Binding-site contacts:
Ligand atom OAA contacts residue PHE189 of chain 1.D at 4.1 Å.
Ligand atom CG1 contacts residue PHE192 of chain 1.D at 3.5 Å (hydrophobic).
Ligand atom C contacts residue HIS193 of chain 1.D at 4.1 Å.
Ligand atom CAV contacts residue THR212 of chain 1.D at 3.3 Å.
Ligand atom FAU contacts residue TYR290 of chain 1.D at 4.0 Å.
Ligand atom C contacts residue PHE192 of chain 1.D at 4.2 Å (hydrophobic).
Ligand atom CAB contacts residue PHE185 of chain 1.D at 3.8 Å (hydrophobic).
Ligand atom CAM contacts residue PHE283 of chain 1.D at 4.0 Å (hydrophobic).
Ligand atom N contacts residue PHE185 of chain 1.D at 4.1 Å.
Ligand atom CG2 contacts residue PHE189 of chain 1.D at 4.0 Å (hydrophobic).
Ligand atom OAF contacts residue PHE283 of chain 1.D at 3.6 Å.
Ligand atom CAS contacts residue PHE283 of chain 1.D at 3.6 Å (hydrophobic).
Ligand atom O contacts residue HIS193 of chain 1.D at 3.1 Å (h-bond).
Ligand atom CAB contacts residue PHE283 of chain 1.D at 4.0 Å (hydrophobic).
Ligand atom CA contacts residue PHE189 of chain 1.D at 4.2 Å (hydrophobic).
Ligand atom CBA contacts residue PHE394 of chain 1.D at 4.0 Å (hydrophobic).
Ligand atom CAP contacts residue VAL211 of chain 1.D at 3.8 Å (hydrophobic).
Ligand atom NAN contacts residue VAL211 of chain 1.D at 3.7 Å.
Ligand atom O contacts residue PHE189 of chain 1.D at 4.1 Å.
Ligand atom CB contacts residue SER188 of chain 1.D at 4.1 Å.
Ligand atom FAU contacts residue LEU291 of chain 1.D at 4.2 Å.
Ligand atom OAF contacts residue PHE192 of chain 1.D at 4.0 Å.
Ligand atom CAP contacts residue THR212 of chain 1.D at 3.9 Å.
Ligand atom CAX contacts residue PHE215 of chain 1.D at 4.1 Å (hydrophobic).
Ligand atom CBC contacts residue PHE215 of chain 1.D at 3.9 Å (hydrophobic).
Ligand atom CG1 contacts residue SER188 of chain 1.D at 3.5 Å.
Ligand atom CAM contacts residue PHE185 of chain 1.D at 4.2 Å (hydrophobic).
Ligand atom CG2 contacts residue SER188 of chain 1.D at 3.3 Å.
Ligand atom CAR contacts residue PHE283 of chain 1.D at 3.6 Å (hydrophobic).
Ligand atom OAA contacts residue PHE185 of chain 1.D at 3.8 Å.
Ligand atom CAG contacts residue PHE192 of chain 1.D at 3.5 Å (hydrophobic).
Ligand atom CAG contacts residue PHE283 of chain 1.D at 3.5 Å (hydrophobic).
Ligand atom CAW contacts residue THR212 of chain 1.D at 3.1 Å.
Ligand atom NAO contacts residue VAL211 of chain 1.D at 3.7 Å.
Ligand atom CAG contacts residue HIS193 of chain 1.D at 4.0 Å.
Ligand atom CG2 contacts residue PHE185 of chain 1.D at 4.1 Å (hydrophobic).
Ligand atom CAZ contacts residue PHE394 of chain 1.D at 4.0 Å (hydrophobic).
Ligand atom CAQ contacts residue THR212 of chain 1.D at 4.2 Å.
Ligand atom O contacts residue PHE192 of chain 1.D at 4.2 Å.
Ligand atom CG1 contacts residue PHE189 of chain 1.D at 3.8 Å (hydrophobic).

Sequence of chain 1.D:
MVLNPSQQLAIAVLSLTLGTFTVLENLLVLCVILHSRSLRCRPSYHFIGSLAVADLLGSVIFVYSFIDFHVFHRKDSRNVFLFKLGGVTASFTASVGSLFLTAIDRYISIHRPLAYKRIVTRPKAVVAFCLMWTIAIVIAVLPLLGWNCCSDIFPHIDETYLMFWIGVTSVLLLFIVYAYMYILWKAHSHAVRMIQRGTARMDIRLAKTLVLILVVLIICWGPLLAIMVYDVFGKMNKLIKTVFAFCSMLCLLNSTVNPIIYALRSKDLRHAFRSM

The small molecule below binds the protein below.
Small molecule (SMILES): COC(=O)[C@@H](NC(=O)c1nn(Cc2ccc(F)cc2)c2ccccc12)C(C)(C)C